Sequence of chain 1.M:
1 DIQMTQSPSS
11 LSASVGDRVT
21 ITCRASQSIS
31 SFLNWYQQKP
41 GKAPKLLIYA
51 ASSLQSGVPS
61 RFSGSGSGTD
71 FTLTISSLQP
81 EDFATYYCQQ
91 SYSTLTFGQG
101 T

The small molecule below binds the protein below.
Small molecule (SMILES): CC(=O)N[C@H]1[C@H](O[C@H]2[C@H](O)[C@@H](NC(C)=O)CO[C@@H]2CO)O[C@H](CO)[C@@H](O[C@@H]2O[C@H](CO[C@H]3O[C@H](CO[C@H]4O[C@H](CO)[C@@H](O)[C@H](O)[C@@H]4O)[C@@H](O)[C@H](O)[C@@H]3O)[C@@H](O)[C@H](O[C@H]3O[C@H](CO)[C@@H](O)[C@H](O)[C@@H]3O)[C@@H]2O)[C@@H]1O

Sequence of chain 1.N:
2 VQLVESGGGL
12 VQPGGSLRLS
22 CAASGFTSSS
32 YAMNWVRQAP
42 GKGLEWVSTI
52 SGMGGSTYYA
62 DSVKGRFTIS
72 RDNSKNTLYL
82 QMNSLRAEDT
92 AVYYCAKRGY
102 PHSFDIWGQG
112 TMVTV

Sequence of chain 1.O:
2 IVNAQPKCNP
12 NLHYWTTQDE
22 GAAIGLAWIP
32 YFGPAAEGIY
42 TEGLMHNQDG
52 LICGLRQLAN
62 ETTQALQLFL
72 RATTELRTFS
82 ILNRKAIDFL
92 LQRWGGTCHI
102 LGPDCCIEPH

Sequence of chain 1.P:
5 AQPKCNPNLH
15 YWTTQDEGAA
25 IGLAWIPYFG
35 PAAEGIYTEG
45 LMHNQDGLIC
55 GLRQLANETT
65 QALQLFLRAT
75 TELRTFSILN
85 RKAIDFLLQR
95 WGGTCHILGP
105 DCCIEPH

Binding-site contacts:
Ligand atom C4 contacts residue TYR101 of chain 1.N at 3.4 Å (hydrophobic).
Ligand atom C3 contacts residue TYR101 of chain 1.N at 3.8 Å (hydrophobic).
Ligand atom C3 contacts residue ASP106 of chain 1.N at 3.7 Å.
Ligand atom C2 contacts residue ASN61 of chain 1.P at 2.5 Å.
Ligand atom O6 contacts residue TYR49 of chain 1.M at 3.5 Å.
Ligand atom C6 contacts residue GLU126 of chain 1.D at 3.8 Å.
Ligand atom O4 contacts residue ASP106 of chain 1.N at 2.8 Å (salt-bridge).
Ligand atom C8 contacts residue VAL150 of chain 1.D at 3.6 Å (hydrophobic).
Ligand atom O3 contacts residue ASP106 of chain 1.N at 3.0 Å (salt-bridge).
Ligand atom O4 contacts residue GLN55 of chain 1.M at 3.1 Å (h-bond).
Ligand atom C6 contacts residue SER104 of chain 1.N at 3.6 Å.
Ligand atom O7 contacts residue LEU40 of chain 1.D at 3.3 Å.
Ligand atom C4 contacts residue ASP106 of chain 1.N at 3.2 Å.
Ligand atom C6 contacts residue TYR101 of chain 1.N at 3.2 Å (hydrophobic).
Ligand atom O6 contacts residue GLN55 of chain 1.M at 2.7 Å (h-bond).
Ligand atom C1 contacts residue ASN61 of chain 1.P at 1.4 Å.
Ligand atom O6 contacts residue SER104 of chain 1.N at 3.7 Å.
Ligand atom O6 contacts residue ALA5 of chain 1.P at 3.9 Å.
Ligand atom C5 contacts residue GLU126 of chain 1.D at 3.8 Å.
Ligand atom O6 contacts residue LEU46 of chain 1.M at 3.2 Å.
Ligand atom O5 contacts residue ASN61 of chain 1.P at 2.3 Å (h-bond).
Ligand atom C6 contacts residue GLY100 of chain 1.N at 3.8 Å.
Ligand atom C2 contacts residue TYR101 of chain 1.N at 3.9 Å (hydrophobic).
Ligand atom C8 contacts residue GLU126 of chain 1.D at 3.6 Å.
Ligand atom C1 contacts residue TYR101 of chain 1.N at 3.5 Å (hydrophobic).
Ligand atom C1 contacts residue TYR101 of chain 1.N at 3.2 Å (hydrophobic).
Ligand atom C5 contacts residue TYR101 of chain 1.N at 3.8 Å (hydrophobic).
Ligand atom O6 contacts residue TYR101 of chain 1.N at 3.2 Å.
Ligand atom C7 contacts residue ASN61 of chain 1.P at 3.6 Å.
Ligand atom N2 contacts residue ASN61 of chain 1.P at 2.9 Å (h-bond).
Ligand atom C3 contacts residue ASN61 of chain 1.P at 3.8 Å.
Ligand atom O6 contacts residue TYR49 of chain 1.M at 3.4 Å (h-bond).
Ligand atom O3 contacts residue LYS98 of chain 1.N at 3.0 Å (salt-bridge).
Ligand atom O7 contacts residue ASN61 of chain 1.P at 3.8 Å.
Ligand atom C8 contacts residue THR64 of chain 1.P at 3.6 Å.
Ligand atom O6 contacts residue PHE33 of chain 1.O at 3.6 Å.
Ligand atom C6 contacts residue TYR101 of chain 1.N at 3.5 Å (hydrophobic).
Ligand atom O5 contacts residue TYR101 of chain 1.N at 2.9 Å (h-bond).
Ligand atom C6 contacts residue TYR49 of chain 1.M at 3.9 Å (hydrophobic).
Ligand atom C5 contacts residue ASN61 of chain 1.P at 3.6 Å.

Sequence of chain 1.D:
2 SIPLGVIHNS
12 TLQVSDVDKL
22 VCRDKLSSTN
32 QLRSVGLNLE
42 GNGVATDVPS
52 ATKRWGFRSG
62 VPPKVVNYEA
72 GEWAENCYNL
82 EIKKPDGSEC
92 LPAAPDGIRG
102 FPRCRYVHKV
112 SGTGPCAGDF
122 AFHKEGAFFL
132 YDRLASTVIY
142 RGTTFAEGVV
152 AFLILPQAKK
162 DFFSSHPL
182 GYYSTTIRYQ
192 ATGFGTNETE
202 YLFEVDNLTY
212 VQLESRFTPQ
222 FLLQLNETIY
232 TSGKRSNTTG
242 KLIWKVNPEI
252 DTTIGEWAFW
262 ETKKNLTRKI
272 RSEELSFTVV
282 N